Sequence of chain 1.A:
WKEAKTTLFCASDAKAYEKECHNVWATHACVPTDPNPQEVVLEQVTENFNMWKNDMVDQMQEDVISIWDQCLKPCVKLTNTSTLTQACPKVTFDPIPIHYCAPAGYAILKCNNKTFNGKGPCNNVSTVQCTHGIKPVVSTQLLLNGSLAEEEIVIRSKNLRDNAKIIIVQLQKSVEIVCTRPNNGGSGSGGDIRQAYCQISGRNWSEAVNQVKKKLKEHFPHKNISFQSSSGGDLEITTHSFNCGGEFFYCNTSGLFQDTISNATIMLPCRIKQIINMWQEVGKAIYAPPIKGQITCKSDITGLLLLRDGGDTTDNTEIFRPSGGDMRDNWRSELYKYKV

Binding-site contacts:
Ligand atom C8 contacts residue ASN253 of chain 1.A at 4.4 Å.
Ligand atom C1 contacts residue SER255 of chain 1.A at 3.2 Å.
Ligand atom C6 contacts residue ASN253 of chain 1.A at 4.4 Å.
Ligand atom C4 contacts residue ASN253 of chain 1.A at 4.2 Å.
Ligand atom C7 contacts residue ASN253 of chain 1.A at 3.1 Å.
Ligand atom O6 contacts residue PRO270 of chain 1.A at 4.1 Å.
Ligand atom C4 contacts residue SER255 of chain 1.A at 4.4 Å.
Ligand atom O5 contacts residue SER255 of chain 1.A at 3.7 Å.
Ligand atom O6 contacts residue ASN253 of chain 1.A at 3.7 Å.
Ligand atom C1 contacts residue ASN253 of chain 1.A at 1.4 Å.
Ligand atom C6 contacts residue SER255 of chain 1.A at 4.3 Å.
Ligand atom N2 contacts residue SER255 of chain 1.A at 4.3 Å.
Ligand atom C3 contacts residue ASN253 of chain 1.A at 3.8 Å.
Ligand atom C3 contacts residue SER255 of chain 1.A at 4.0 Å.
Ligand atom C5 contacts residue ASN253 of chain 1.A at 3.6 Å.
Ligand atom C2 contacts residue ASN253 of chain 1.A at 2.5 Å.
Ligand atom O7 contacts residue ASN253 of chain 1.A at 2.7 Å (h-bond).
Ligand atom O5 contacts residue ASN253 of chain 1.A at 2.2 Å (h-bond).
Ligand atom N2 contacts residue ASN253 of chain 1.A at 3.0 Å (h-bond).
Ligand atom C5 contacts residue SER255 of chain 1.A at 3.6 Å.
Ligand atom C2 contacts residue SER255 of chain 1.A at 4.0 Å.

The small molecule below binds the protein below.
Small molecule (SMILES): CC(=O)N[C@@H]1[C@@H](O)[C@H](O)[C@@H](CO)O[C@H]1O